This protein binds this small molecule.
Small molecule (SMILES): CC(=O)N[C@@H]1[C@@H](O)[C@H](O)[C@@H](CO)O[C@H]1O

Sequence of chain 7.A:
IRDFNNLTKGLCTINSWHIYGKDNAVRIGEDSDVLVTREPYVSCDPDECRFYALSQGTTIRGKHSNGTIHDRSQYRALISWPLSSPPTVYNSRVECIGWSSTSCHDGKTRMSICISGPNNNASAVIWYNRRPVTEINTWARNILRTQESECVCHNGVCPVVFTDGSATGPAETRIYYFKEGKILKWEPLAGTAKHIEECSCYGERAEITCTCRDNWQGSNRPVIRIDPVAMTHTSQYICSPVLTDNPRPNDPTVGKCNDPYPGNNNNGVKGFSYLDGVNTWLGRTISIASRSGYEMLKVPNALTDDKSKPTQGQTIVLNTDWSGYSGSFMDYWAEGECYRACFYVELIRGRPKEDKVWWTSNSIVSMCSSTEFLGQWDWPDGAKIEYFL

Binding-site contacts:
Ligand atom C8 contacts residue ASN6 of chain 7.A at 4.4 Å.
Ligand atom O5 contacts residue HIS154 of chain 7.A at 4.0 Å.
Ligand atom C3 contacts residue ASN6 of chain 7.A at 3.8 Å.
Ligand atom O5 contacts residue ASN6 of chain 7.A at 2.4 Å (h-bond).
Ligand atom C5 contacts residue ASN6 of chain 7.A at 3.7 Å.
Ligand atom C4 contacts residue ASN6 of chain 7.A at 4.2 Å.
Ligand atom C7 contacts residue ASN6 of chain 7.A at 3.1 Å.
Ligand atom C8 contacts residue PHE4 of chain 7.A at 4.4 Å (hydrophobic).
Ligand atom C3 contacts residue ASN155 of chain 7.A at 4.0 Å.
Ligand atom C5 contacts residue ASN155 of chain 7.A at 4.2 Å.
Ligand atom O6 contacts residue VAL229 of chain 7.A at 3.7 Å.
Ligand atom C8 contacts residue ASP3 of chain 7.A at 3.8 Å.
Ligand atom C1 contacts residue ASN155 of chain 7.A at 3.7 Å.
Ligand atom N2 contacts residue ASN6 of chain 7.A at 3.0 Å (h-bond).
Ligand atom O7 contacts residue ASN6 of chain 7.A at 2.7 Å (h-bond).
Ligand atom O6 contacts residue HIS154 of chain 7.A at 2.9 Å (h-bond).
Ligand atom O5 contacts residue ASN155 of chain 7.A at 4.3 Å.
Ligand atom C2 contacts residue ASN155 of chain 7.A at 4.1 Å.
Ligand atom C1 contacts residue ASN6 of chain 7.A at 1.4 Å.
Ligand atom C6 contacts residue HIS154 of chain 7.A at 4.2 Å.
Ligand atom N2 contacts residue ASN155 of chain 7.A at 4.0 Å.
Ligand atom C2 contacts residue ASN6 of chain 7.A at 2.4 Å.